Sequence of chain 2.A:
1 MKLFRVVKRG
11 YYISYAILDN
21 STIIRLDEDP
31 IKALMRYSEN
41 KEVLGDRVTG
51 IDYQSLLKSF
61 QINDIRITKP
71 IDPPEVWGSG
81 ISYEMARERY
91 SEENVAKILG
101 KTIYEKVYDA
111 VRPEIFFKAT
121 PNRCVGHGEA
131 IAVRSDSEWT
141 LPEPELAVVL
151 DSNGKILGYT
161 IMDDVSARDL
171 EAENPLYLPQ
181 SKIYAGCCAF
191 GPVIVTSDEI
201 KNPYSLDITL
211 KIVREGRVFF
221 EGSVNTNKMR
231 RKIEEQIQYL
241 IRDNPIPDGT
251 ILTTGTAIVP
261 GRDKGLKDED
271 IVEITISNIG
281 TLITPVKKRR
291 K

The small molecule below binds the protein below.
Small molecule (SMILES): CCC(=O)C(=O)O

Binding-site contacts:
Ligand atom O3 contacts residue PHE116 of chain 2.A at 4.0 Å.
Ligand atom O contacts residue THR256 of chain 2.A at 2.9 Å (h-bond).
Ligand atom C contacts residue ARG89 of chain 2.A at 3.6 Å.
Ligand atom O3 contacts residue ARG89 of chain 2.A at 3.6 Å.
Ligand atom C contacts residue GLY255 of chain 2.A at 4.1 Å.
Ligand atom C contacts residue ILE81 of chain 2.A at 3.8 Å (hydrophobic).
Ligand atom C4 contacts residue LYS182 of chain 2.A at 3.8 Å.
Ligand atom C3 contacts residue GLU114 of chain 2.A at 4.0 Å.
Ligand atom O3 contacts residue LYS182 of chain 2.A at 2.9 Å (salt-bridge).
Ligand atom C contacts residue SER79 of chain 2.A at 3.8 Å.
Ligand atom C2 contacts residue GLY80 of chain 2.A at 3.8 Å.
Ligand atom C contacts residue GLU143 of chain 2.A at 3.7 Å.
Ligand atom O3 contacts residue ASP164 of chain 2.A at 3.1 Å (salt-bridge).
Ligand atom O3 contacts residue SER79 of chain 2.A at 4.1 Å.
Ligand atom C2 contacts residue SER79 of chain 2.A at 4.0 Å.
Ligand atom C3 contacts residue GLY80 of chain 2.A at 3.6 Å.
Ligand atom C2 contacts residue GLU143 of chain 2.A at 3.6 Å.
Ligand atom C4 contacts residue ARG89 of chain 2.A at 3.4 Å.
Ligand atom C contacts residue MG1 of chain 2.B at 3.1 Å.
Ligand atom C2 contacts residue ARG89 of chain 2.A at 3.3 Å.
Ligand atom OXT contacts residue ARG89 of chain 2.A at 3.9 Å.
Ligand atom C contacts residue GLY80 of chain 2.A at 3.7 Å.
Ligand atom O3 contacts residue MG1 of chain 2.B at 2.2 Å.
Ligand atom O3 contacts residue GLU145 of chain 2.A at 4.2 Å.
Ligand atom OXT contacts residue THR256 of chain 2.A at 4.1 Å.
Ligand atom C3 contacts residue ILE81 of chain 2.A at 4.0 Å (hydrophobic).
Ligand atom C2 contacts residue LYS182 of chain 2.A at 4.0 Å.
Ligand atom O contacts residue MG1 of chain 2.B at 2.4 Å.
Ligand atom C contacts residue THR256 of chain 2.A at 3.9 Å.
Ligand atom O contacts residue GLU143 of chain 2.A at 3.1 Å (salt-bridge).
Ligand atom O contacts residue GLY255 of chain 2.A at 3.3 Å.
Ligand atom O3 contacts residue GLU143 of chain 2.A at 3.0 Å (salt-bridge).
Ligand atom C4 contacts residue GLU114 of chain 2.A at 4.0 Å.
Ligand atom O contacts residue ARG89 of chain 2.A at 4.2 Å.
Ligand atom OXT contacts residue ILE81 of chain 2.A at 2.8 Å (h-bond).
Ligand atom C3 contacts residue ARG89 of chain 2.A at 3.3 Å.
Ligand atom O contacts residue SER79 of chain 2.A at 3.8 Å.
Ligand atom OXT contacts residue GLY80 of chain 2.A at 3.5 Å.
Ligand atom C2 contacts residue MG1 of chain 2.B at 3.0 Å.
Ligand atom O contacts residue GLU145 of chain 2.A at 3.1 Å (salt-bridge).